The protein below binds the small molecule below.
Small molecule (SMILES): CC(=O)N[C@H]1[C@H](O[C@H]2[C@H](O)[C@@H](NC(C)=O)CO[C@@H]2CO)O[C@H](CO)[C@@H](O)[C@@H]1O

Binding-site contacts:
Ligand atom C8 contacts residue ASN709 of chain 1.I at 4.5 Å.
Ligand atom C1 contacts residue ASN709 of chain 1.I at 1.4 Å.
Ligand atom O5 contacts residue ASN709 of chain 1.I at 2.4 Å (h-bond).
Ligand atom C7 contacts residue ASN709 of chain 1.I at 3.5 Å.
Ligand atom C2 contacts residue ASN709 of chain 1.I at 2.5 Å.
Ligand atom O7 contacts residue ILE1130 of chain 1.I at 4.2 Å.
Ligand atom C3 contacts residue ASN709 of chain 1.I at 3.8 Å.
Ligand atom C8 contacts residue ILE1130 of chain 1.I at 4.4 Å (hydrophobic).
Ligand atom C8 contacts residue GLY1131 of chain 1.I at 3.7 Å.
Ligand atom O5 contacts residue ASP796 of chain 1.J at 3.5 Å (salt-bridge).
Ligand atom O7 contacts residue ASN709 of chain 1.I at 3.9 Å.
Ligand atom C2 contacts residue ASP796 of chain 1.J at 4.5 Å.
Ligand atom N2 contacts residue ASN709 of chain 1.I at 2.8 Å (h-bond).
Ligand atom C1 contacts residue ASP796 of chain 1.J at 3.8 Å.
Ligand atom C4 contacts residue ASN709 of chain 1.I at 4.3 Å.
Ligand atom C5 contacts residue ASN709 of chain 1.I at 3.7 Å.

Sequence of chain 1.J:
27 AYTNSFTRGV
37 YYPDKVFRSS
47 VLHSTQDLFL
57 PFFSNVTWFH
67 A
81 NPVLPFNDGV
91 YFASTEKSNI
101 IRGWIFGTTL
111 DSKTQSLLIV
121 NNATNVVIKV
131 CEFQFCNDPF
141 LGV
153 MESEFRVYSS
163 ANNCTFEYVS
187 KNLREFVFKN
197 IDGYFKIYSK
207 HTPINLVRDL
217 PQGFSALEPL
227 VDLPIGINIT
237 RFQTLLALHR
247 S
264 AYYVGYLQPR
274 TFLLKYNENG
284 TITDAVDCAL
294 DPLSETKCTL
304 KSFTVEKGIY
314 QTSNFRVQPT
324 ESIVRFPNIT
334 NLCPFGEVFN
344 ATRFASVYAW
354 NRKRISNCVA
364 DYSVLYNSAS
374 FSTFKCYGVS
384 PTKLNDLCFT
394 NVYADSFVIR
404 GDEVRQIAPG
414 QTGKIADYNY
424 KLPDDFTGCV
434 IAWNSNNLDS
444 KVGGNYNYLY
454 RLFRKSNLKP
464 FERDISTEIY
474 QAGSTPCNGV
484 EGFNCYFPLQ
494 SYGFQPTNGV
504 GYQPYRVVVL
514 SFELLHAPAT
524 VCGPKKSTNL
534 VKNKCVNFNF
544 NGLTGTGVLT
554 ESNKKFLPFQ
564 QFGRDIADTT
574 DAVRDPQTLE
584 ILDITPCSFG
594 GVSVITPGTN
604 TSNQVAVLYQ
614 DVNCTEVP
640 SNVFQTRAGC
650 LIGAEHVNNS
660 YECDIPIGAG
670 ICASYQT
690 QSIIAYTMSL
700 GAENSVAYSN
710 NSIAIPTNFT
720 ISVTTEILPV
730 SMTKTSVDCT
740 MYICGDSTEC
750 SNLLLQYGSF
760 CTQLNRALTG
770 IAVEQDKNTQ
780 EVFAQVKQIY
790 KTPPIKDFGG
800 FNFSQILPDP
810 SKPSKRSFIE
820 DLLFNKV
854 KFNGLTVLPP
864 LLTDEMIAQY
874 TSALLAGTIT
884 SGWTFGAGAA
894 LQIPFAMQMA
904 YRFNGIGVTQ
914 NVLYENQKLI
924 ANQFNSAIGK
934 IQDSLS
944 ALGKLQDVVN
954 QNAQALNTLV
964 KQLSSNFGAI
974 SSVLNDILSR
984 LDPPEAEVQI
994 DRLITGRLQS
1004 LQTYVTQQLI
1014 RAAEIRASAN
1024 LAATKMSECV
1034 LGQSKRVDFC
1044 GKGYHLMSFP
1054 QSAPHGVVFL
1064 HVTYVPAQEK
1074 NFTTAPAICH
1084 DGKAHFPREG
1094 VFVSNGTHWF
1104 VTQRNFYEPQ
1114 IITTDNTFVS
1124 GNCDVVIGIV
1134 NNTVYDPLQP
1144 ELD

Sequence of chain 1.I:
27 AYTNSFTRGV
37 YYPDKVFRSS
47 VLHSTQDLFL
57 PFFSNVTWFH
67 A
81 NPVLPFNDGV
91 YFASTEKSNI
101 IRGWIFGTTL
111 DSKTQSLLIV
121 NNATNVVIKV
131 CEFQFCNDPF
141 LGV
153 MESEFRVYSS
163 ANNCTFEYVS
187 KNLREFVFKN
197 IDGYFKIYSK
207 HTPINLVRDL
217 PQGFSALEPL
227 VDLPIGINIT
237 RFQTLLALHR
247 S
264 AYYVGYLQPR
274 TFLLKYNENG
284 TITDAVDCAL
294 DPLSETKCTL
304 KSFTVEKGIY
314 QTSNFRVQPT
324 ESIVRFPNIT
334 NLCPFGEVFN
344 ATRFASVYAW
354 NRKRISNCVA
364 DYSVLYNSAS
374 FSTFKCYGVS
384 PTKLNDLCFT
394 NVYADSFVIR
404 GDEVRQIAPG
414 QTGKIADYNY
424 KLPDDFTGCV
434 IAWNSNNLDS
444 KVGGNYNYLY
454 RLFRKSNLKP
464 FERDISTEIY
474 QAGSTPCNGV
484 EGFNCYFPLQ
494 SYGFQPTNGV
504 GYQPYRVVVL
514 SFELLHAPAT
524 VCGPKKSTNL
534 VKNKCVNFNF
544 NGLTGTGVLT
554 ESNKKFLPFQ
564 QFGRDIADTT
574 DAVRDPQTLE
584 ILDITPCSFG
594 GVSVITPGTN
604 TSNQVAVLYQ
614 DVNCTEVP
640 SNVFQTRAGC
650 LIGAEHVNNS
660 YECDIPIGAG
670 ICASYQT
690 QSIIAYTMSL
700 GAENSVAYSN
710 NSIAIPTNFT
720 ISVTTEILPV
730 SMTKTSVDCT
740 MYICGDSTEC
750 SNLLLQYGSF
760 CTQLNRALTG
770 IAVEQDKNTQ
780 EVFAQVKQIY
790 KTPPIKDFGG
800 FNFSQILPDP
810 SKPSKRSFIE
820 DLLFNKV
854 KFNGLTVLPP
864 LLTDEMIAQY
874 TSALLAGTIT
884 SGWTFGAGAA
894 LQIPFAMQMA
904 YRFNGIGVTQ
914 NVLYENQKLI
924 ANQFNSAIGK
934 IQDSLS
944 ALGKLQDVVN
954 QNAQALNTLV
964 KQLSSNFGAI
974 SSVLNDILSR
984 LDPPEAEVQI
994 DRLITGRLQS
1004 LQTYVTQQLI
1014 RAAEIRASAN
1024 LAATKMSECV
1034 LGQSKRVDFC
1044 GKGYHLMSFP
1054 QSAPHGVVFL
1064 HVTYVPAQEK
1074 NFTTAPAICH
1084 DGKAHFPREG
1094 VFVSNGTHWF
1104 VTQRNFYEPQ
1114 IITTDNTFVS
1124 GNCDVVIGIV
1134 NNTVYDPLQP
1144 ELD